Sequence of chain 1.F:
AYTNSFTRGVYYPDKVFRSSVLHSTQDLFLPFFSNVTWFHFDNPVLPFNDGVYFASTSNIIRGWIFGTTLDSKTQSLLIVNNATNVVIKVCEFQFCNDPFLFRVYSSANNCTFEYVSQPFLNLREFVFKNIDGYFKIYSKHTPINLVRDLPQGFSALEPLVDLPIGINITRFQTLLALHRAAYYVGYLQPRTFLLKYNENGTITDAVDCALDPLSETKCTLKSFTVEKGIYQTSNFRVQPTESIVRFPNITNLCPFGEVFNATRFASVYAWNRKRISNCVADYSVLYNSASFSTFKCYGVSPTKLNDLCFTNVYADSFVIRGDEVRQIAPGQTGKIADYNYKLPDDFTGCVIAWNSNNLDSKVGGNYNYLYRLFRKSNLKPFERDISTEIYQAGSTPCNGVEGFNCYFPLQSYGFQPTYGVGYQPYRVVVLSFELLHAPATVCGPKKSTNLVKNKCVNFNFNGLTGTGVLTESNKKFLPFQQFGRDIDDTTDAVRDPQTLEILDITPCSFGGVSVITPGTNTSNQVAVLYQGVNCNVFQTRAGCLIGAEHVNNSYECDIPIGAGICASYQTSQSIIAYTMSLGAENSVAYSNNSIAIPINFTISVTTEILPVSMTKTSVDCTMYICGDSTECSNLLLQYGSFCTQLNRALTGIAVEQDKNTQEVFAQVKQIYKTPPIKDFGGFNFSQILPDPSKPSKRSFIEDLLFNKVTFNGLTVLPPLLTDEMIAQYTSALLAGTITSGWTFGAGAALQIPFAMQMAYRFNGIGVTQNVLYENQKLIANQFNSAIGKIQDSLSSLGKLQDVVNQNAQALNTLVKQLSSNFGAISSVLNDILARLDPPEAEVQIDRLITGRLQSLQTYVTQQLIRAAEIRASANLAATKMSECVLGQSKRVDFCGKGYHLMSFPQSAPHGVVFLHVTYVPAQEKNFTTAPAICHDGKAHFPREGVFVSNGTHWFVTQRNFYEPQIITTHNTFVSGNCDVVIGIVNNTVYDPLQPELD

A protein and the small-molecule ligand that binds it are described below.
Small molecule (SMILES): CC(=O)N[C@@H]1[C@@H](O)[C@H](O)[C@@H](CO)O[C@H]1O

Binding-site contacts:
Ligand atom C5 contacts residue ASN631 of chain 1.F at 3.6 Å.
Ligand atom C8 contacts residue THR632 of chain 1.F at 3.8 Å.
Ligand atom O7 contacts residue ASN631 of chain 1.F at 3.8 Å.
Ligand atom C3 contacts residue ASN631 of chain 1.F at 3.8 Å.
Ligand atom N2 contacts residue ASN631 of chain 1.F at 2.7 Å (h-bond).
Ligand atom C7 contacts residue ASN631 of chain 1.F at 3.2 Å.
Ligand atom C2 contacts residue ASN631 of chain 1.F at 2.5 Å.
Ligand atom C1 contacts residue ASN631 of chain 1.F at 1.4 Å.
Ligand atom C4 contacts residue ASN631 of chain 1.F at 4.2 Å.
Ligand atom C8 contacts residue ASN631 of chain 1.F at 3.1 Å.
Ligand atom O5 contacts residue ASN631 of chain 1.F at 2.3 Å (h-bond).